Sequence of chain 3.A:
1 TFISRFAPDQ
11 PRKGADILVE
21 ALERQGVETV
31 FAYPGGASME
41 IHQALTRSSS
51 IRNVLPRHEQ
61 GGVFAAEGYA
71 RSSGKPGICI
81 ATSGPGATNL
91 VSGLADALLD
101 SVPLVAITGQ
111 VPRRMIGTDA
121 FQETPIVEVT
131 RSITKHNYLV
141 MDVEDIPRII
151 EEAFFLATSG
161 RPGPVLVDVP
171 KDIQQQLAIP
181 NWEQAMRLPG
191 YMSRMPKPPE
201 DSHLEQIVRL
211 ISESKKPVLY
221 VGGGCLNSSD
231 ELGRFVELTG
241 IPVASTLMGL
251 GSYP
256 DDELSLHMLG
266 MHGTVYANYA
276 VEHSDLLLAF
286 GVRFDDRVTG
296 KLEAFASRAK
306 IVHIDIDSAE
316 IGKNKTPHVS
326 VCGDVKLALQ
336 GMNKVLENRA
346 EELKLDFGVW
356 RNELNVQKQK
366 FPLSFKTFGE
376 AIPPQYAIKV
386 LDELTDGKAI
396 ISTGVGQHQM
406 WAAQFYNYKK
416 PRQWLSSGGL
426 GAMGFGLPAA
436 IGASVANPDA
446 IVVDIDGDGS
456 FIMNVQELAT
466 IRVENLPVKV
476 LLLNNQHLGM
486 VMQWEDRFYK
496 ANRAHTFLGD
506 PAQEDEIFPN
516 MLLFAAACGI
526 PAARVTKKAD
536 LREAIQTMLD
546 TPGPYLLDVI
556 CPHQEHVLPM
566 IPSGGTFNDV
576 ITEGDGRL

This small molecule binds to this protein.
Small molecule (SMILES): COc1cc(OC)nc(Oc2cccc(Oc3nc(OC)cc(OC)n3)c2C(=O)O)n1

Binding-site contacts:
Ligand atom C27 contacts residue TRP489 of chain 3.A at 3.3 Å (hydrophobic).
Ligand atom C23 contacts residue TRP489 of chain 3.A at 3.6 Å (hydrophobic).
Ligand atom N30 contacts residue GLY36 of chain 2.A at 3.3 Å.
Ligand atom N22 contacts residue ARG292 of chain 3.A at 3.3 Å (salt-bridge).
Ligand atom C02 contacts residue ARG292 of chain 3.A at 3.5 Å.
Ligand atom O31 contacts residue TRP489 of chain 3.A at 3.5 Å.
Ligand atom N15 contacts residue MET115 of chain 2.A at 3.4 Å (h-bond).
Ligand atom C06 contacts residue ARG292 of chain 3.A at 3.5 Å.
Ligand atom N30 contacts residue TRP489 of chain 3.A at 3.6 Å.
Ligand atom O28 contacts residue TRP489 of chain 3.A at 3.1 Å (h-bond).
Ligand atom C10 contacts residue GLN175 of chain 2.A at 3.5 Å.
Ligand atom O20 contacts residue GLY36 of chain 2.A at 3.3 Å.
Ligand atom C21 contacts residue TRP489 of chain 3.A at 3.6 Å (hydrophobic).
Ligand atom C11 contacts residue PRO112 of chain 2.A at 3.6 Å (hydrophobic).
Ligand atom N22 contacts residue PHE121 of chain 2.A at 3.6 Å.
Ligand atom O24 contacts residue ARG292 of chain 3.A at 2.8 Å (salt-bridge).
Ligand atom C08 contacts residue PRO112 of chain 2.A at 3.3 Å (hydrophobic).
Ligand atom C25 contacts residue PHE121 of chain 2.A at 3.6 Å (hydrophobic).
Ligand atom C02 contacts residue TRP489 of chain 3.A at 3.6 Å (hydrophobic).
Ligand atom C14 contacts residue ASP291 of chain 3.A at 3.4 Å.
Ligand atom C14 contacts residue GLY569 of chain 3.A at 3.5 Å.
Ligand atom O01 contacts residue LYS171 of chain 2.A at 2.8 Å (salt-bridge).
Ligand atom O24 contacts residue PHE121 of chain 2.A at 3.2 Å.
Ligand atom C23 contacts residue PHE121 of chain 2.A at 3.4 Å (hydrophobic).
Ligand atom O09 contacts residue LYS171 of chain 2.A at 3.2 Å.
Ligand atom O28 contacts residue MET485 of chain 3.A at 3.3 Å.
Ligand atom O05 contacts residue ARG292 of chain 3.A at 2.9 Å (salt-bridge).
Ligand atom C29 contacts residue TRP489 of chain 3.A at 3.5 Å (hydrophobic).
Ligand atom O31 contacts residue ARG292 of chain 3.A at 2.6 Å (salt-bridge).
Ligand atom N15 contacts residue ARG292 of chain 3.A at 3.2 Å (salt-bridge).
Ligand atom O01 contacts residue TRP489 of chain 3.A at 3.4 Å.
Ligand atom C25 contacts residue FAD1 of chain 3.C at 3.5 Å.
Ligand atom C23 contacts residue ARG292 of chain 3.A at 3.5 Å.
Ligand atom C17 contacts residue PHE121 of chain 2.A at 3.5 Å (hydrophobic).
Ligand atom C16 contacts residue PHE121 of chain 2.A at 3.5 Å (hydrophobic).
Ligand atom N07 contacts residue PRO112 of chain 2.A at 3.5 Å.
Ligand atom C26 contacts residue TRP489 of chain 3.A at 3.4 Å (hydrophobic).
Ligand atom O20 contacts residue LYS171 of chain 2.A at 3.2 Å (salt-bridge).
Ligand atom O31 contacts residue SER568 of chain 3.A at 3.2 Å.
Ligand atom O09 contacts residue PRO112 of chain 2.A at 3.5 Å.

Sequence of chain 2.A:
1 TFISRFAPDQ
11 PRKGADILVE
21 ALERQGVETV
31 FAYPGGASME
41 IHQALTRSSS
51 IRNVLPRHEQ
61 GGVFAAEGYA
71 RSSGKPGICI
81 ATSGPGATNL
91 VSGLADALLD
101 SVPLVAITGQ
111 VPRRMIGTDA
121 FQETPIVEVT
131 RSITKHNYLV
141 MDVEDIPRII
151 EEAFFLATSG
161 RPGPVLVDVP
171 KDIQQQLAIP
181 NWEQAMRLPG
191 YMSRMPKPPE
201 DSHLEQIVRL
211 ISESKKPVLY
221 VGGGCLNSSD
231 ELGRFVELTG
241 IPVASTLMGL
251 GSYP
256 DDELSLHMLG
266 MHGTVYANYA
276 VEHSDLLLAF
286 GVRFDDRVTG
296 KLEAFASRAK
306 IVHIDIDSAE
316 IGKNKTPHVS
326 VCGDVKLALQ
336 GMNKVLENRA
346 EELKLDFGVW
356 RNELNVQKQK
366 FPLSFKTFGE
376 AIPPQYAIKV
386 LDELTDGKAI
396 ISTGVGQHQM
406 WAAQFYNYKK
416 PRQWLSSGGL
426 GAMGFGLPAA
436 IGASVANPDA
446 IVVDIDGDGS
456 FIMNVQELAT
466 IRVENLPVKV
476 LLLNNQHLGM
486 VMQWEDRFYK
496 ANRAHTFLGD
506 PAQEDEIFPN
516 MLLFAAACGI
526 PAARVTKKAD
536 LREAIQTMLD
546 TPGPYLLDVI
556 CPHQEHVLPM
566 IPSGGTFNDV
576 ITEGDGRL